Sequence of chain 1.A:
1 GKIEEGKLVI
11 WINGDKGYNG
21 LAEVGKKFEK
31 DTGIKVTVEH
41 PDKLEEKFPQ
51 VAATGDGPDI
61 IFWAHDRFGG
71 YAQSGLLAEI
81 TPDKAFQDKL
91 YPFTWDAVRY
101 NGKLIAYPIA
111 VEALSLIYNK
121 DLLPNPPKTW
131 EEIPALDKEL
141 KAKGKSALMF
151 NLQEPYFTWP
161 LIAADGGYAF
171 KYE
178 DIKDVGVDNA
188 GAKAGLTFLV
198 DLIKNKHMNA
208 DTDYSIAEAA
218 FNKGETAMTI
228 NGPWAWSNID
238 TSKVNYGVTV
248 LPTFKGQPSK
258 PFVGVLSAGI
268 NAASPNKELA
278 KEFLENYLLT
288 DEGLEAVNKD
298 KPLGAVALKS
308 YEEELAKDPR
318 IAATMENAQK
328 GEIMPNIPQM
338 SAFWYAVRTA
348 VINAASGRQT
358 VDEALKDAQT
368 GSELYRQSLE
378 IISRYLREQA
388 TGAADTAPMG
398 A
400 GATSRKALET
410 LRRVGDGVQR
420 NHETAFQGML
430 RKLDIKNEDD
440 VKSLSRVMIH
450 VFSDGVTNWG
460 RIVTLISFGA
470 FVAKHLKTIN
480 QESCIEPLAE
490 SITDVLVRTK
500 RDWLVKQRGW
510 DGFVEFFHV

Binding-site contacts:
Ligand atom C34 contacts residue PHE425 of chain 1.A at 3.5 Å (hydrophobic).
Ligand atom C14 contacts residue PHE451 of chain 1.A at 3.5 Å (hydrophobic).
Ligand atom O29 contacts residue LEU464 of chain 1.A at 3.4 Å.
Ligand atom C37 contacts residue THR463 of chain 1.A at 3.8 Å.
Ligand atom F21 contacts residue LYS499 of chain 1.A at 3.6 Å.
Ligand atom C15 contacts residue PHE451 of chain 1.A at 3.4 Å (hydrophobic).
Ligand atom F21 contacts residue THR456 of chain 1.A at 3.7 Å.
Ligand atom C33 contacts residue PHE467 of chain 1.A at 3.7 Å (hydrophobic).
Ligand atom O45 contacts residue MET428 of chain 1.A at 3.5 Å.
Ligand atom N03 contacts residue MET428 of chain 1.A at 3.9 Å.
Ligand atom F21 contacts residue ILE461 of chain 1.A at 3.3 Å.
Ligand atom C40 contacts residue VAL450 of chain 1.A at 3.9 Å (hydrophobic).
Ligand atom F23 contacts residue LYS499 of chain 1.A at 3.3 Å.
Ligand atom C33 contacts residue MET428 of chain 1.A at 3.8 Å (hydrophobic).
Ligand atom C32 contacts residue PHE467 of chain 1.A at 3.6 Å (hydrophobic).
Ligand atom F35 contacts residue ALA424 of chain 1.A at 3.1 Å.
Ligand atom C18 contacts residue PHE451 of chain 1.A at 3.6 Å (hydrophobic).
Ligand atom F22 contacts residue LEU464 of chain 1.A at 3.5 Å.
Ligand atom N27 contacts residue PHE451 of chain 1.A at 3.4 Å.
Ligand atom O29 contacts residue PHE451 of chain 1.A at 3.7 Å.
Ligand atom C26 contacts residue PHE451 of chain 1.A at 3.7 Å (hydrophobic).
Ligand atom N13 contacts residue ARG460 of chain 1.A at 3.8 Å.
Ligand atom F35 contacts residue MET428 of chain 1.A at 3.7 Å.
Ligand atom F22 contacts residue ARG460 of chain 1.A at 3.8 Å.
Ligand atom C14 contacts residue ARG460 of chain 1.A at 3.9 Å.
Ligand atom C18 contacts residue ARG460 of chain 1.A at 3.5 Å.
Ligand atom C36 contacts residue PHE425 of chain 1.A at 3.8 Å (hydrophobic).
Ligand atom C17 contacts residue PHE451 of chain 1.A at 3.6 Å (hydrophobic).
Ligand atom C16 contacts residue LYS499 of chain 1.A at 3.9 Å.
Ligand atom C04 contacts residue MET428 of chain 1.A at 3.7 Å (hydrophobic).
Ligand atom F23 contacts residue PHE451 of chain 1.A at 3.6 Å.
Ligand atom F35 contacts residue PHE425 of chain 1.A at 3.4 Å.
Ligand atom F22 contacts residue ILE461 of chain 1.A at 3.5 Å.
Ligand atom C16 contacts residue PHE451 of chain 1.A at 3.5 Å (hydrophobic).
Ligand atom C38 contacts residue PHE451 of chain 1.A at 3.7 Å (hydrophobic).
Ligand atom C33 contacts residue PHE425 of chain 1.A at 3.9 Å (hydrophobic).
Ligand atom C19 contacts residue PHE451 of chain 1.A at 3.4 Å (hydrophobic).
Ligand atom C15 contacts residue ARG460 of chain 1.A at 3.5 Å.
Ligand atom O30 contacts residue LEU464 of chain 1.A at 3.3 Å (h-bond).
Ligand atom O30 contacts residue THR463 of chain 1.A at 3.5 Å.

A protein and the small-molecule ligand that binds it are described below.
Small molecule (SMILES): C[C@@H]1CN([C@@H](C)C(=O)O)C(=O)c2cccc(NS(=O)(=O)c3ccc(F)cc3)c2O[C@@H]1CN(C)C(=O)Nc1ccc(C(F)(F)F)cc1